Sequence of chain 1.A:
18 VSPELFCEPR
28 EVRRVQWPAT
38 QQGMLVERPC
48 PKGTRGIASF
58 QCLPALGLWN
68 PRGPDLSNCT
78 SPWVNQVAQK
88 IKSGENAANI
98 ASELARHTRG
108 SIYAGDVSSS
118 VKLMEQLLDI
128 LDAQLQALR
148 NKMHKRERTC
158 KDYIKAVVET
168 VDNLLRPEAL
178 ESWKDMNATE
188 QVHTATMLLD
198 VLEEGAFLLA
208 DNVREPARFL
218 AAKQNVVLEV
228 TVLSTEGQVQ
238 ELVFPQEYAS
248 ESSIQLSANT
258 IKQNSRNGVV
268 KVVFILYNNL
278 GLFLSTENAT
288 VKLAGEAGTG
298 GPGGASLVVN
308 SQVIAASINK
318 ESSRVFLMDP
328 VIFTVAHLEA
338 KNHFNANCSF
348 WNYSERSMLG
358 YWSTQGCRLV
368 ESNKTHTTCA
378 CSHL

Binding-site contacts:
Ligand atom C4 contacts residue ASN285 of chain 1.A at 4.1 Å.
Ligand atom C7 contacts residue ASN285 of chain 1.A at 3.5 Å.
Ligand atom C2 contacts residue GLU284 of chain 1.A at 3.8 Å.
Ligand atom C1 contacts residue ASN285 of chain 1.A at 1.4 Å.
Ligand atom O7 contacts residue ASN285 of chain 1.A at 4.0 Å.
Ligand atom O5 contacts residue ASN285 of chain 1.A at 2.4 Å (h-bond).
Ligand atom C8 contacts residue ASN285 of chain 1.A at 4.3 Å.
Ligand atom N2 contacts residue GLU284 of chain 1.A at 2.9 Å (salt-bridge).
Ligand atom C7 contacts residue GLU284 of chain 1.A at 3.7 Å.
Ligand atom C5 contacts residue ASN285 of chain 1.A at 3.7 Å.
Ligand atom N2 contacts residue ASN285 of chain 1.A at 2.8 Å (h-bond).
Ligand atom C3 contacts residue ASN285 of chain 1.A at 3.7 Å.
Ligand atom C2 contacts residue ASN285 of chain 1.A at 2.3 Å.
Ligand atom C8 contacts residue GLU284 of chain 1.A at 3.5 Å.
Ligand atom C1 contacts residue GLU284 of chain 1.A at 3.9 Å.
Ligand atom C3 contacts residue GLU284 of chain 1.A at 4.2 Å.

This protein binds this small molecule.
Small molecule (SMILES): CC(=O)N[C@@H]1[C@@H](O)[C@H](O)[C@@H](CO)O[C@H]1O